Binding-site contacts:
Ligand atom C21 contacts residue GLN461 of chain 1.A at 3.5 Å.
Ligand atom C12 contacts residue GLY87 of chain 1.A at 3.6 Å.
Ligand atom C9 contacts residue LEU88 of chain 1.A at 3.7 Å (hydrophobic).
Ligand atom C13 contacts residue LEU88 of chain 1.A at 3.7 Å (hydrophobic).
Ligand atom C18 contacts residue SER291 of chain 1.A at 3.6 Å.
Ligand atom C19 contacts residue TRP295 of chain 1.A at 3.6 Å (hydrophobic).
Ligand atom CL1 contacts residue VAL161 of chain 1.A at 3.5 Å.
Ligand atom O3 contacts residue PHE102 of chain 1.A at 3.3 Å (h-bond).
Ligand atom C6 contacts residue GLU103 of chain 1.A at 3.4 Å.
Ligand atom C1 contacts residue GLN461 of chain 1.A at 3.5 Å.
Ligand atom C15 contacts residue TYR530 of chain 1.A at 3.7 Å (hydrophobic).
Ligand atom C15 contacts residue PHE102 of chain 1.A at 3.5 Å (hydrophobic).
Ligand atom C20 contacts residue GLU103 of chain 1.A at 3.5 Å.
Ligand atom O5 contacts residue GLU103 of chain 1.A at 3.0 Å (salt-bridge).
Ligand atom C14 contacts residue PHE457 of chain 1.A at 3.7 Å (hydrophobic).
Ligand atom CL1 contacts residue PHE457 of chain 1.A at 3.6 Å.
Ligand atom C7 contacts residue PHE102 of chain 1.A at 3.7 Å (hydrophobic).
Ligand atom C6 contacts residue HIS84 of chain 1.A at 3.3 Å.
Ligand atom O4 contacts residue TRP295 of chain 1.A at 3.2 Å (h-bond).
Ligand atom C1 contacts residue HIS84 of chain 1.A at 3.6 Å.
Ligand atom C2 contacts residue GLN461 of chain 1.A at 3.5 Å.
Ligand atom C5 contacts residue HIS84 of chain 1.A at 3.5 Å.
Ligand atom O2 contacts residue GLN461 of chain 1.A at 3.4 Å (h-bond).
Ligand atom C14 contacts residue ASP458 of chain 1.A at 3.4 Å.
Ligand atom C6 contacts residue GLN461 of chain 1.A at 3.6 Å.
Ligand atom O6 contacts residue VAL290 of chain 1.A at 3.4 Å.
Ligand atom C12 contacts residue THR91 of chain 1.A at 3.6 Å.
Ligand atom O6 contacts residue GLN461 of chain 1.A at 2.6 Å (h-bond).
Ligand atom O5 contacts residue LYS325 of chain 1.A at 3.1 Å (salt-bridge).
Ligand atom O5 contacts residue ASN79 of chain 1.A at 2.8 Å (h-bond).
Ligand atom O3 contacts residue TRP295 of chain 1.A at 3.4 Å (h-bond).
Ligand atom O3 contacts residue ALA106 of chain 1.A at 3.5 Å.
Ligand atom CL1 contacts residue GLY83 of chain 1.A at 3.3 Å.
Ligand atom O1 contacts residue THR91 of chain 1.A at 3.5 Å (h-bond).
Ligand atom O5 contacts residue HIS84 of chain 1.A at 2.9 Å (h-bond).
Ligand atom C12 contacts residue PHE457 of chain 1.A at 3.5 Å (hydrophobic).
Ligand atom O4 contacts residue SER291 of chain 1.A at 2.7 Å (h-bond).
Ligand atom C13 contacts residue GLY87 of chain 1.A at 3.6 Å.
Ligand atom O3 contacts residue LYS325 of chain 1.A at 3.3 Å (salt-bridge).
Ligand atom O1 contacts residue PHE457 of chain 1.A at 3.7 Å.

Sequence of chain 1.A:
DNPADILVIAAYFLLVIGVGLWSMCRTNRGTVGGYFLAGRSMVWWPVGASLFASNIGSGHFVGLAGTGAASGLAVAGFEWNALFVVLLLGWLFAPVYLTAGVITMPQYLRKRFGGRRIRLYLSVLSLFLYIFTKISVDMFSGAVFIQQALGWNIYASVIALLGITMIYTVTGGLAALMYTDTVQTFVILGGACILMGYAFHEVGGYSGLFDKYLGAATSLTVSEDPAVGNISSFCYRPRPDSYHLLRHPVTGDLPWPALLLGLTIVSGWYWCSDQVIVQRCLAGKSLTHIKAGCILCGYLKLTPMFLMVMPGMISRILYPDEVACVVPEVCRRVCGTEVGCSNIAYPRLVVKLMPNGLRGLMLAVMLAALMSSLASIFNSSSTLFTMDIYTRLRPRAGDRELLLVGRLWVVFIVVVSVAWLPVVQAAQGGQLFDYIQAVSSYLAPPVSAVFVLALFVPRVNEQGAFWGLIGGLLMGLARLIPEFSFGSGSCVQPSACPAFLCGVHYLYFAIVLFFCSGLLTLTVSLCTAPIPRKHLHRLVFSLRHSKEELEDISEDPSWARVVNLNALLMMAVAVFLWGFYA

The protein below binds the small molecule below.
Small molecule (SMILES): CCOc1ccc(Cc2cc([C@@H]3O[C@H](CO)[C@@H](O)[C@H](O)[C@H]3O)ccc2Cl)cc1